Binding-site contacts:
Ligand atom CAM contacts residue VAL123 of chain 1.D at 3.0 Å (hydrophobic).
Ligand atom N1 contacts residue VAL175 of chain 1.D at 2.8 Å (h-bond).
Ligand atom OAC contacts residue ARG187 of chain 1.D at 3.5 Å (salt-bridge).
Ligand atom OAH contacts residue LEU128 of chain 1.D at 3.8 Å.
Ligand atom C2 contacts residue VAL175 of chain 1.D at 3.6 Å (hydrophobic).
Ligand atom OAD contacts residue VAL124 of chain 1.D at 3.8 Å.
Ligand atom OAD contacts residue SER126 of chain 1.D at 3.4 Å (h-bond).
Ligand atom C6 contacts residue LYS153 of chain 1.D at 3.8 Å.
Ligand atom N2 contacts residue LEU180 of chain 1.D at 3.6 Å.
Ligand atom PBA contacts residue ARG187 of chain 1.D at 3.9 Å.
Ligand atom OAG contacts residue ASP125 of chain 1.D at 3.2 Å.
Ligand atom PBB contacts residue THR129 of chain 1.D at 3.8 Å.
Ligand atom N2 contacts residue PHE174 of chain 1.D at 3.9 Å.
Ligand atom N7 contacts residue VAL123 of chain 1.D at 3.7 Å.
Ligand atom OAD contacts residue ASP125 of chain 1.D at 3.1 Å (salt-bridge).
Ligand atom N2 contacts residue ASP181 of chain 1.D at 2.9 Å (salt-bridge).
Ligand atom OAG contacts residue GLY127 of chain 1.D at 3.7 Å.
Ligand atom OAH contacts residue SER126 of chain 1.D at 3.5 Å (h-bond).
Ligand atom C5 contacts residue LYS153 of chain 1.D at 3.7 Å.
Ligand atom PBB contacts residue SER126 of chain 1.D at 3.4 Å.
Ligand atom O6 contacts residue VAL175 of chain 1.D at 3.2 Å (h-bond).
Ligand atom OAE contacts residue ASP181 of chain 1.D at 2.9 Å (salt-bridge).
Ligand atom N7 contacts residue LYS153 of chain 1.D at 3.1 Å (salt-bridge).
Ligand atom OAD contacts residue LEU128 of chain 1.D at 3.6 Å.
Ligand atom C6 contacts residue VAL175 of chain 1.D at 3.8 Å (hydrophobic).
Ligand atom CAM contacts residue ASP125 of chain 1.D at 3.6 Å.
Ligand atom N1 contacts residue PHE174 of chain 1.D at 3.7 Å.
Ligand atom OAE contacts residue ARG187 of chain 1.D at 3.4 Å (salt-bridge).
Ligand atom PBB contacts residue ASP125 of chain 1.D at 3.6 Å.
Ligand atom C2 contacts residue LEU180 of chain 1.D at 3.7 Å (hydrophobic).
Ligand atom N2 contacts residue VAL175 of chain 1.D at 3.5 Å (h-bond).
Ligand atom PBB contacts residue GLY127 of chain 1.D at 3.6 Å.
Ligand atom O6 contacts residue PHE174 of chain 1.D at 3.7 Å.
Ligand atom OAC contacts residue LYS65 of chain 1.D at 3.7 Å.
Ligand atom OAG contacts residue SER126 of chain 1.D at 2.6 Å (h-bond).
Ligand atom O6 contacts residue LYS153 of chain 1.D at 2.9 Å (salt-bridge).
Ligand atom OAD contacts residue GLY127 of chain 1.D at 2.7 Å (h-bond).
Ligand atom C2 contacts residue PHE174 of chain 1.D at 3.7 Å (hydrophobic).
Ligand atom OAT contacts residue VAL123 of chain 1.D at 3.8 Å.
Ligand atom OAH contacts residue THR129 of chain 1.D at 2.6 Å (h-bond).

Sequence of chain 1.D:
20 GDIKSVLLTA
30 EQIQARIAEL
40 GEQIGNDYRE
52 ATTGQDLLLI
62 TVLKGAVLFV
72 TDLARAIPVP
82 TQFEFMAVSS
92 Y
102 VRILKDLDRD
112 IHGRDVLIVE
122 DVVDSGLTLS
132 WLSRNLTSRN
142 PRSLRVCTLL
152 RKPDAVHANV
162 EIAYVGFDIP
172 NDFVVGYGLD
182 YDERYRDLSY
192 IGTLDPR

The protein below binds the small molecule below.
Small molecule (SMILES): Nc1nc2c(ncn2C[C@@H](COCCP(=O)(O)O)OCCP(=O)(O)O)c(=O)[nH]1